Sequence of chain 1.E:
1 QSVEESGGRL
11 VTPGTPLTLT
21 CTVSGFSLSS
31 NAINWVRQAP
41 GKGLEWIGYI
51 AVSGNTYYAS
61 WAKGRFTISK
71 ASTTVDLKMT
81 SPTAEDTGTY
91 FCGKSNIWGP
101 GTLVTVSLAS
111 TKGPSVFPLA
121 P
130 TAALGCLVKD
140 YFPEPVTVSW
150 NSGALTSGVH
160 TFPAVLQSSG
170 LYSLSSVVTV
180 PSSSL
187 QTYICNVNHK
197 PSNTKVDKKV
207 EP

Binding-site contacts:
Ligand atom CD2 contacts residue TRP98 of chain 1.E at 3.4 Å (hydrophobic).
Ligand atom CB contacts residue ASN34 of chain 1.E at 3.4 Å.
Ligand atom CG contacts residue ASN34 of chain 1.E at 3.6 Å.
Ligand atom C contacts residue TYR92 of chain 1.F at 3.7 Å (hydrophobic).
Ligand atom CD1 contacts residue ASN34 of chain 1.E at 3.6 Å.
Ligand atom CG contacts residue LYS94 of chain 1.E at 3.4 Å.
Ligand atom OD2 contacts residue ASN55 of chain 1.E at 3.6 Å.
Ligand atom CB contacts residue LYS94 of chain 1.E at 3.6 Å.
Ligand atom CD contacts residue LYS94 of chain 1.E at 3.3 Å.
Ligand atom C contacts residue TYR49 of chain 1.E at 3.5 Å (hydrophobic).
Ligand atom OE1 contacts residue LYS94 of chain 1.E at 3.4 Å (salt-bridge).
Ligand atom N contacts residue TYR49 of chain 1.E at 3.6 Å.
Ligand atom CG contacts residue ALA51 of chain 1.E at 3.4 Å (hydrophobic).
Ligand atom CD2 contacts residue ASN34 of chain 1.E at 3.4 Å.
Ligand atom O contacts residue TYR92 of chain 1.F at 3.2 Å (h-bond).
Ligand atom OD1 contacts residue ALA51 of chain 1.E at 3.3 Å.
Ligand atom C contacts residue SER95 of chain 1.E at 3.7 Å.
Ligand atom C contacts residue TYR92 of chain 1.F at 3.6 Å (hydrophobic).
Ligand atom OD2 contacts residue SER53 of chain 1.E at 3.4 Å (h-bond).
Ligand atom CB contacts residue LEU90 of chain 1.F at 3.6 Å (hydrophobic).
Ligand atom C contacts residue ARG47 of chain 1.F at 3.3 Å.
Ligand atom NE2 contacts residue ALA32 of chain 1.E at 3.7 Å.
Ligand atom O contacts residue TYR49 of chain 1.E at 3.5 Å.
Ligand atom CG contacts residue SER53 of chain 1.E at 3.6 Å.
Ligand atom O1P contacts residue TYR92 of chain 1.F at 3.4 Å.
Ligand atom CA contacts residue TYR92 of chain 1.F at 3.4 Å (hydrophobic).
Ligand atom O contacts residue SER95 of chain 1.E at 2.5 Å (h-bond).
Ligand atom OE1 contacts residue ALA32 of chain 1.E at 3.1 Å (h-bond).
Ligand atom CB contacts residue TYR92 of chain 1.F at 3.5 Å (hydrophobic).
Ligand atom OD1 contacts residue SER53 of chain 1.E at 3.0 Å (h-bond).
Ligand atom O contacts residue ALA32 of chain 1.E at 3.2 Å.
Ligand atom O contacts residue LYS94 of chain 1.E at 3.5 Å.
Ligand atom O2P contacts residue TYR92 of chain 1.F at 2.8 Å (h-bond).
Ligand atom CB contacts residue TYR49 of chain 1.E at 3.7 Å (hydrophobic).
Ligand atom OD2 contacts residue TYR57 of chain 1.E at 3.3 Å (h-bond).
Ligand atom C contacts residue TYR92 of chain 1.F at 3.2 Å (hydrophobic).
Ligand atom O1P contacts residue LYS33 of chain 1.F at 3.7 Å.
Ligand atom CD contacts residue TYR49 of chain 1.E at 3.7 Å (hydrophobic).
Ligand atom O contacts residue TYR92 of chain 1.F at 2.1 Å (h-bond).
Ligand atom N contacts residue TYR92 of chain 1.F at 2.6 Å (h-bond).

Sequence of chain 1.F:
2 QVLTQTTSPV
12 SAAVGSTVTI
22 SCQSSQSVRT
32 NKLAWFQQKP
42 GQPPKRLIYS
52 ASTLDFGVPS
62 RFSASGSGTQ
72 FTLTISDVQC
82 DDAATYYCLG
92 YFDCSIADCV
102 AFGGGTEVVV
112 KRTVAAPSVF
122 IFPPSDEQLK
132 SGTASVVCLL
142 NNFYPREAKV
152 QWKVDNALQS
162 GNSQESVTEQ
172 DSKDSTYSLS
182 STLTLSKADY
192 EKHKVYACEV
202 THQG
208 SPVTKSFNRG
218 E

A small-molecule ligand and the protein it binds are described below.
Small molecule (SMILES): CSCC[C@H](N)C(=O)N[C@H](C(=O)N[C@@H](CC(=O)O)C(=O)N[C@@H](COP(=O)(O)O)C(=O)N1CCC[C@H]1C(=O)N[C@@H](CCC(N)=O)C(=O)N[C@H](C=O)CC(C)C)C(C)C